A protein and the small-molecule ligand that binds it are described below.
Small molecule (SMILES): Nc1ncnc2c1ncn2[C@@H]1O[C@H](CO[P](=O)(O)O[P](=O)(O)NP(=O)(O)O)[C@@H](O)[C@H]1O

Sequence of chain 1.B:
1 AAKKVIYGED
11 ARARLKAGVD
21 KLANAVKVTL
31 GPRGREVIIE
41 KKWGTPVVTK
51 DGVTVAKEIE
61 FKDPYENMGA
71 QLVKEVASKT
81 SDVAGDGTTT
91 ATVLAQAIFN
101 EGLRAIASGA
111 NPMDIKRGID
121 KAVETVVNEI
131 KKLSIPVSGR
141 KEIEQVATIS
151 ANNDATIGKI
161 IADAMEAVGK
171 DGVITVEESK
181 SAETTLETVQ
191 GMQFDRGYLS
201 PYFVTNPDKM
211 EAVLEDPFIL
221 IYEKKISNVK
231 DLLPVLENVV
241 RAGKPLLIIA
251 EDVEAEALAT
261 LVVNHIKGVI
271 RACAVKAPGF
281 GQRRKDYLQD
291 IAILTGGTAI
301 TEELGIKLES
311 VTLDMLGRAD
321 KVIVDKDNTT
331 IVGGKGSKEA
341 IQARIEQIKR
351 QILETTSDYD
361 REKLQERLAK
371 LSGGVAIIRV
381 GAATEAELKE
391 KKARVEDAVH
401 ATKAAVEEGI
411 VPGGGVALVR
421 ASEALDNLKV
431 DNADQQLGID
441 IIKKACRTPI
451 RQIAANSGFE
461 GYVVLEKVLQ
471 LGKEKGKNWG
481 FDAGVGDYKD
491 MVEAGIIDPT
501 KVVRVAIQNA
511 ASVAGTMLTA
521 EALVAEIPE

Binding-site contacts:
Ligand atom N1 contacts residue ASP482 of chain 1.B at 3.0 Å (salt-bridge).
Ligand atom O3G contacts residue ASP51 of chain 1.B at 2.8 Å (salt-bridge).
Ligand atom O2' contacts residue GLY414 of chain 1.B at 2.7 Å (h-bond).
Ligand atom N6 contacts residue ASP482 of chain 1.B at 3.0 Å (salt-bridge).
Ligand atom O2A contacts residue MG1 of chain 1.EA at 2.0 Å.
Ligand atom O2' contacts residue ASP498 of chain 1.B at 2.5 Å (salt-bridge).
Ligand atom O1G contacts residue MG1 of chain 1.EA at 2.1 Å.
Ligand atom O1B contacts residue ASP86 of chain 1.B at 2.9 Å (salt-bridge).
Ligand atom C3' contacts residue ASP498 of chain 1.B at 3.3 Å.
Ligand atom C6 contacts residue ASP482 of chain 1.B at 3.5 Å.
Ligand atom O1B contacts residue GLY87 of chain 1.B at 3.4 Å (h-bond).
Ligand atom C2' contacts residue ASP498 of chain 1.B at 3.3 Å.
Ligand atom PB contacts residue MG1 of chain 1.EA at 3.5 Å.
Ligand atom N1 contacts residue ALA483 of chain 1.B at 3.0 Å (h-bond).
Ligand atom O2' contacts residue GLY413 of chain 1.B at 3.3 Å.
Ligand atom O1G contacts residue ASP86 of chain 1.B at 2.8 Å (salt-bridge).
Ligand atom O2B contacts residue THR90 of chain 1.B at 2.9 Å (h-bond).
Ligand atom O1B contacts residue MG1 of chain 1.EA at 2.5 Å.
Ligand atom O2G contacts residue VAL53 of chain 1.B at 3.4 Å.
Ligand atom O1A contacts residue GLY31 of chain 1.B at 3.4 Å (h-bond).
Ligand atom O3' contacts residue ASP498 of chain 1.B at 3.2 Å (salt-bridge).
Ligand atom N7 contacts residue ASN153 of chain 1.B at 3.5 Å (h-bond).
Ligand atom O1A contacts residue THR29 of chain 1.B at 3.4 Å (h-bond).
Ligand atom PA contacts residue MG1 of chain 1.EA at 3.4 Å.
Ligand atom N3B contacts residue THR89 of chain 1.B at 3.1 Å (h-bond).
Ligand atom O2B contacts residue THR89 of chain 1.B at 3.1 Å (h-bond).
Ligand atom O1A contacts residue LEU30 of chain 1.B at 3.6 Å.
Ligand atom C6 contacts residue PRO32 of chain 1.B at 3.5 Å (hydrophobic).
Ligand atom O1A contacts residue K1 of chain 1.FA at 3.3 Å.
Ligand atom N3 contacts residue GLY414 of chain 1.B at 3.3 Å.
Ligand atom O2B contacts residue GLY87 of chain 1.B at 3.3 Å.
Ligand atom O3G contacts residue VAL53 of chain 1.B at 3.2 Å.
Ligand atom C5 contacts residue PRO32 of chain 1.B at 3.5 Å (hydrophobic).
Ligand atom O2B contacts residue THR88 of chain 1.B at 3.4 Å (h-bond).
Ligand atom C5 contacts residue ILE496 of chain 1.B at 3.6 Å (hydrophobic).
Ligand atom O2G contacts residue THR88 of chain 1.B at 2.9 Å (h-bond).
Ligand atom C2 contacts residue ALA483 of chain 1.B at 3.5 Å (hydrophobic).
Ligand atom O3A contacts residue LEU30 of chain 1.B at 3.4 Å.
Ligand atom PG contacts residue MG1 of chain 1.EA at 3.4 Å.
Ligand atom O5' contacts residue GLY31 of chain 1.B at 3.4 Å (h-bond).